Binding-site contacts:
Ligand atom O6 contacts residue SER215 of chain 1.A at 3.0 Å (h-bond).
Ligand atom C8 contacts residue SER215 of chain 1.A at 3.5 Å.
Ligand atom C11 contacts residue LEU149 of chain 1.A at 3.8 Å (hydrophobic).
Ligand atom O1A contacts residue THR55 of chain 1.A at 2.7 Å (h-bond).
Ligand atom O8 contacts residue GLU199 of chain 1.A at 2.5 Å (salt-bridge).
Ligand atom C8 contacts residue ASP198 of chain 1.A at 3.6 Å.
Ligand atom C4 contacts residue THR174 of chain 1.A at 3.9 Å.
Ligand atom O6 contacts residue GLY196 of chain 1.A at 3.6 Å (h-bond).
Ligand atom O10 contacts residue PHE259 of chain 1.A at 3.3 Å.
Ligand atom O4 contacts residue GLY196 of chain 1.A at 2.4 Å (h-bond).
Ligand atom C7 contacts residue SER215 of chain 1.A at 3.7 Å.
Ligand atom O1A contacts residue LYS172 of chain 1.A at 3.5 Å (salt-bridge).
Ligand atom C1 contacts residue SER54 of chain 1.A at 3.6 Å.
Ligand atom O7 contacts residue SER215 of chain 1.A at 3.0 Å (h-bond).
Ligand atom O9 contacts residue GLU199 of chain 1.A at 2.6 Å (salt-bridge).
Ligand atom C9 contacts residue GLU199 of chain 1.A at 3.4 Å.
Ligand atom N5 contacts residue THR174 of chain 1.A at 3.8 Å.
Ligand atom C3 contacts residue THR55 of chain 1.A at 3.9 Å.
Ligand atom O4 contacts residue THR174 of chain 1.A at 3.0 Å (h-bond).
Ligand atom C1 contacts residue LYS172 of chain 1.A at 2.4 Å.
Ligand atom C4 contacts residue LYS172 of chain 1.A at 2.9 Å.
Ligand atom O6 contacts residue ASP198 of chain 1.A at 3.5 Å (salt-bridge).
Ligand atom O8 contacts residue ASP198 of chain 1.A at 2.8 Å (salt-bridge).
Ligand atom O1B contacts residue SER54 of chain 1.A at 3.0 Å (h-bond).
Ligand atom C5 contacts residue GLY196 of chain 1.A at 3.9 Å.
Ligand atom O6 contacts residue GLY214 of chain 1.A at 3.6 Å.
Ligand atom C1 contacts residue THR55 of chain 1.A at 3.8 Å.
Ligand atom O1B contacts residue LYS172 of chain 1.A at 2.7 Å (salt-bridge).
Ligand atom O8 contacts residue TYR197 of chain 1.A at 3.5 Å.
Ligand atom C8 contacts residue GLU199 of chain 1.A at 3.5 Å.
Ligand atom O4 contacts residue LYS172 of chain 1.A at 3.4 Å (salt-bridge).
Ligand atom C2 contacts residue LYS172 of chain 1.A at 1.3 Å.
Ligand atom C3 contacts residue LYS172 of chain 1.A at 2.4 Å.
Ligand atom O1B contacts residue GLY53 of chain 1.A at 3.9 Å.
Ligand atom C4 contacts residue GLY196 of chain 1.A at 3.6 Å.
Ligand atom O1B contacts residue ILE146 of chain 1.A at 3.6 Å.
Ligand atom O1A contacts residue SER54 of chain 1.A at 3.3 Å (h-bond).
Ligand atom O1B contacts residue TYR50 of chain 1.A at 3.8 Å.
Ligand atom O8 contacts residue GLY196 of chain 1.A at 3.7 Å.
Ligand atom C6 contacts residue GLY196 of chain 1.A at 3.2 Å.

The protein below binds the small molecule below.
Small molecule (SMILES): CC(=O)N[C@@H]([C@@H](O)[C@H](O)[C@H](O)CO)[C@@H](O)CC(=O)C(=O)O

Sequence of chain 1.A:
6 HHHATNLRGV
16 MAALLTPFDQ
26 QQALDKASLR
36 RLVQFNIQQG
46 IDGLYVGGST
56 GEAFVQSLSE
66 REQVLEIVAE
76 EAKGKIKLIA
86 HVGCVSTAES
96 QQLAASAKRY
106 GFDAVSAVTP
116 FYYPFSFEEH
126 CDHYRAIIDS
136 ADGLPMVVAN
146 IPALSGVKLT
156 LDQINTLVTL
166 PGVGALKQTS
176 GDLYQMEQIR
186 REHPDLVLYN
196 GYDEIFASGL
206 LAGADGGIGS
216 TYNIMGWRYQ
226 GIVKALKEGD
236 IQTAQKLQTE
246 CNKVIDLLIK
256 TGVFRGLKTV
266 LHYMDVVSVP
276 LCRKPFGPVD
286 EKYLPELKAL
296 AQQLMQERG